The small molecule below binds the protein below.
Small molecule (SMILES): O[C@@H]1[C@@H](O)[C@@H](O)OC[C@@H]1O

Binding-site contacts:
Ligand atom C3 contacts residue ASP287 of chain 2.A at 3.0 Å.
Ligand atom C3 contacts residue CD1 of chain 2.C at 3.2 Å.
Ligand atom O1 contacts residue HIS54 of chain 2.A at 2.5 Å.
Ligand atom C5 contacts residue HIS54 of chain 2.A at 2.9 Å.
Ligand atom O1 contacts residue TRP16 of chain 2.A at 3.6 Å (h-bond).
Ligand atom DO4 contacts residue CD1 of chain 2.C at 2.6 Å.
Ligand atom O4 contacts residue GLU181 of chain 2.A at 2.5 Å (salt-bridge).
Ligand atom C4 contacts residue ASP287 of chain 2.A at 3.5 Å.
Ligand atom DO1 contacts residue TRP16 of chain 2.A at 3.6 Å.
Ligand atom C4 contacts residue CD1 of chain 2.C at 3.2 Å.
Ligand atom DO1 contacts residue HIS54 of chain 2.A at 3.4 Å.
Ligand atom DO3 contacts residue ASP287 of chain 2.A at 2.8 Å.
Ligand atom O4 contacts residue ASP245 of chain 2.A at 3.0 Å (salt-bridge).
Ligand atom O3 contacts residue GLU181 of chain 2.A at 3.0 Å (salt-bridge).
Ligand atom O2 contacts residue TRP137 of chain 2.A at 3.5 Å.
Ligand atom DO3 contacts residue CD1 of chain 2.B at 3.4 Å.
Ligand atom C1 contacts residue PHE94 of chain 2.A at 3.5 Å (hydrophobic).
Ligand atom O5 contacts residue HIS54 of chain 2.A at 1.7 Å.
Ligand atom O3 contacts residue GLU217 of chain 2.A at 3.6 Å.
Ligand atom C1 contacts residue TRP137 of chain 2.A at 3.5 Å (hydrophobic).
Ligand atom O2 contacts residue PHE26 of chain 4.A at 3.5 Å.
Ligand atom C4 contacts residue GLU181 of chain 2.A at 3.5 Å.
Ligand atom O3 contacts residue CD1 of chain 2.C at 2.6 Å.
Ligand atom C5 contacts residue TRP137 of chain 2.A at 3.7 Å (hydrophobic).
Ligand atom C2 contacts residue TRP137 of chain 2.A at 3.2 Å (hydrophobic).
Ligand atom O3 contacts residue HIS220 of chain 2.A at 3.6 Å.
Ligand atom DO3 contacts residue HIS220 of chain 2.A at 3.4 Å.
Ligand atom DO2 contacts residue PHE26 of chain 4.A at 3.2 Å.
Ligand atom DO4 contacts residue GLU181 of chain 2.A at 1.6 Å.
Ligand atom DO4 contacts residue ASP245 of chain 2.A at 3.3 Å.
Ligand atom C1 contacts residue HIS54 of chain 2.A at 2.3 Å.
Ligand atom DO4 contacts residue ASN215 of chain 2.A at 3.7 Å.
Ligand atom DO2 contacts residue TRP137 of chain 2.A at 3.5 Å.
Ligand atom DO3 contacts residue GLU217 of chain 2.A at 3.1 Å.
Ligand atom O3 contacts residue ASP287 of chain 2.A at 3.1 Å (salt-bridge).
Ligand atom O4 contacts residue ASP287 of chain 2.A at 3.3 Å (salt-bridge).
Ligand atom DO3 contacts residue CD1 of chain 2.C at 2.7 Å.
Ligand atom C5 contacts residue GLU181 of chain 2.A at 3.6 Å.
Ligand atom DO3 contacts residue GLU181 of chain 2.A at 3.5 Å.
Ligand atom O4 contacts residue CD1 of chain 2.C at 2.3 Å.

Sequence of chain 4.A:
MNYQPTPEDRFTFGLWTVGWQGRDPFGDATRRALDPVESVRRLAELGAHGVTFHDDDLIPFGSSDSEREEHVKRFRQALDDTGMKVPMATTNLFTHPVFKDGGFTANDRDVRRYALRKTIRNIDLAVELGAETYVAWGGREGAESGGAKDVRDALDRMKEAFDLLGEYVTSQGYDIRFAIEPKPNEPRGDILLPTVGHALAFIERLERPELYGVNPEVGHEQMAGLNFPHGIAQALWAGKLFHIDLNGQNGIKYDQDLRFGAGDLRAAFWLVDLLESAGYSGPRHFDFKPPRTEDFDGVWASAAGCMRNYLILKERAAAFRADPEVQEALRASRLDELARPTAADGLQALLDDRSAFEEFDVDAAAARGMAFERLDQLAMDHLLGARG

Sequence of chain 2.A:
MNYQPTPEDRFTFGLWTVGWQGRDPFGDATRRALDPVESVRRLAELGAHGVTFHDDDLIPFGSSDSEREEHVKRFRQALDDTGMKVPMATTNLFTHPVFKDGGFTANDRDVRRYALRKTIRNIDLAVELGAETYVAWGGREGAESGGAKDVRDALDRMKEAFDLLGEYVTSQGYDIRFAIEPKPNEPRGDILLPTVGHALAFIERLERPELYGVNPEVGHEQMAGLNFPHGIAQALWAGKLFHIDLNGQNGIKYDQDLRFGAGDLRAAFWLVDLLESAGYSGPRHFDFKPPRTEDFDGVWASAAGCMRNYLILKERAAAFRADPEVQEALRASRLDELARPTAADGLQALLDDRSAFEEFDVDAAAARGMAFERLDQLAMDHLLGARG